Binding-site contacts:
Ligand atom C5 contacts residue ASN717 of chain 1.D at 3.7 Å.
Ligand atom C4 contacts residue ASN717 of chain 1.D at 4.2 Å.
Ligand atom C3 contacts residue LEU922 of chain 1.D at 4.2 Å (hydrophobic).
Ligand atom O6 contacts residue GLN926 of chain 1.D at 3.8 Å.
Ligand atom C1 contacts residue ASN717 of chain 1.D at 1.4 Å.
Ligand atom O7 contacts residue LEU922 of chain 1.D at 4.0 Å.
Ligand atom O5 contacts residue ASN717 of chain 1.D at 2.4 Å (h-bond).
Ligand atom C5 contacts residue GLN926 of chain 1.D at 3.9 Å.
Ligand atom N2 contacts residue ASN717 of chain 1.D at 2.9 Å (h-bond).
Ligand atom O7 contacts residue ASN717 of chain 1.D at 4.3 Å.
Ligand atom C6 contacts residue GLN926 of chain 1.D at 3.7 Å.
Ligand atom C3 contacts residue ASN717 of chain 1.D at 3.8 Å.
Ligand atom C2 contacts residue ASN717 of chain 1.D at 2.4 Å.
Ligand atom C7 contacts residue ASN717 of chain 1.D at 3.8 Å.

This protein binds this small molecule.
Small molecule (SMILES): CC(=O)N[C@H]1[C@H](O[C@H]2[C@H](O)[C@@H](NC(C)=O)CO[C@@H]2CO)O[C@H](CO)[C@@H](O)[C@@H]1O

Sequence of chain 1.D:
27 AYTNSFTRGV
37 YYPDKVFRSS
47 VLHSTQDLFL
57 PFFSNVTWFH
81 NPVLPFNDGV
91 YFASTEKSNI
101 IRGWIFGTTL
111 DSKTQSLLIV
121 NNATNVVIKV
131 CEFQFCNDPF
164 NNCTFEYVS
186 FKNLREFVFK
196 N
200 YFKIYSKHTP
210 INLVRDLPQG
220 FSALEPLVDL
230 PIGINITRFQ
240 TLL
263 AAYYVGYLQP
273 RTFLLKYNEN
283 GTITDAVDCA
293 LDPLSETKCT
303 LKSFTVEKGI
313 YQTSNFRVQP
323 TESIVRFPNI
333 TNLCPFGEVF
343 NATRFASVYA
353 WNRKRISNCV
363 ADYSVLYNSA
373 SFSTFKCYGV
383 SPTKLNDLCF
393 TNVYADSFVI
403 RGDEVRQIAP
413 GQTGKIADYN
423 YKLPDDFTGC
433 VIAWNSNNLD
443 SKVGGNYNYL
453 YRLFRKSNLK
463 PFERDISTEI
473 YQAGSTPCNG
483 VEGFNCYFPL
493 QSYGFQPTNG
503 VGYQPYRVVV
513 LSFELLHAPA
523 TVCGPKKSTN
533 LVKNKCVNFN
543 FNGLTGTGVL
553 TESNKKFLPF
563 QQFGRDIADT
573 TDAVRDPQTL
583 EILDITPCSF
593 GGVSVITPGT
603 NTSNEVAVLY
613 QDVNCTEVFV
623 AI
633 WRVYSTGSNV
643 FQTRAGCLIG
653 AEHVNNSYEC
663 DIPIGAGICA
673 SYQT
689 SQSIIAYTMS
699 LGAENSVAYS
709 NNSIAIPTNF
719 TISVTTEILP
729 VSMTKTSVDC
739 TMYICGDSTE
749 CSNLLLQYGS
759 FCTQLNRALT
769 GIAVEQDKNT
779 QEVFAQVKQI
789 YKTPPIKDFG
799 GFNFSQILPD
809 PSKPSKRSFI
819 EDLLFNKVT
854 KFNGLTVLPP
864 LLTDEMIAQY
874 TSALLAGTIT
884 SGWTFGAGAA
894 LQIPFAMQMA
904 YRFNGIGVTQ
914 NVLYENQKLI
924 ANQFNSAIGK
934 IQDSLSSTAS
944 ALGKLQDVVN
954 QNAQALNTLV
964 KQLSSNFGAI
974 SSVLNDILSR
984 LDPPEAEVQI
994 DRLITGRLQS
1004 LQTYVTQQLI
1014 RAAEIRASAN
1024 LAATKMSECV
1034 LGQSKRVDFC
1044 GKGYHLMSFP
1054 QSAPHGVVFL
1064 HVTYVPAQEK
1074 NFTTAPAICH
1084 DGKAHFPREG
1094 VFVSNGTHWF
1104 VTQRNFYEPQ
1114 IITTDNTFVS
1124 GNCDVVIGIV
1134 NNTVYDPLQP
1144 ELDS